Sequence of chain 1.D:
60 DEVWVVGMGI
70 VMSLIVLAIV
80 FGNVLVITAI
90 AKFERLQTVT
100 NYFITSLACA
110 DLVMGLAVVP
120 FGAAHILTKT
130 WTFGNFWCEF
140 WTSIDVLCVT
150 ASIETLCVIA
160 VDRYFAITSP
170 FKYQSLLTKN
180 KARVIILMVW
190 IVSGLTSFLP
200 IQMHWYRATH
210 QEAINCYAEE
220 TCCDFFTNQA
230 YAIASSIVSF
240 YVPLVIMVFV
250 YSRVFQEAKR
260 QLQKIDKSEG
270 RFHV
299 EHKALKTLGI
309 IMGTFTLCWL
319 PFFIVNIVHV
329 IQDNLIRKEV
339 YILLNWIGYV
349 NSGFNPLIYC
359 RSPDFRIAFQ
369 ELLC

Binding-site contacts:
Ligand atom CAJ contacts residue ASP144 of chain 1.D at 3.5 Å.
Ligand atom NAN contacts residue ASP144 of chain 1.D at 3.0 Å (salt-bridge).
Ligand atom CAE contacts residue PHE320 of chain 1.D at 4.0 Å (hydrophobic).
Ligand atom CAB contacts residue SER238 of chain 1.D at 4.2 Å.
Ligand atom OAK contacts residue ASN324 of chain 1.D at 4.0 Å.
Ligand atom OAM contacts residue VAL148 of chain 1.D at 4.3 Å.
Ligand atom CAI contacts residue ASN343 of chain 1.D at 3.8 Å.
Ligand atom OAL contacts residue PHE321 of chain 1.D at 4.0 Å.
Ligand atom OAK contacts residue SER234 of chain 1.D at 2.9 Å (h-bond).
Ligand atom CAD contacts residue SER234 of chain 1.D at 3.5 Å.
Ligand atom CAA contacts residue VAL148 of chain 1.D at 3.8 Å (hydrophobic).
Ligand atom CAJ contacts residue PHE320 of chain 1.D at 3.6 Å (hydrophobic).
Ligand atom CAA contacts residue PHE320 of chain 1.D at 4.2 Å (hydrophobic).
Ligand atom NAN contacts residue TYR347 of chain 1.D at 3.9 Å.
Ligand atom OAL contacts residue SER235 of chain 1.D at 4.2 Å.
Ligand atom CAC contacts residue SER234 of chain 1.D at 3.4 Å.
Ligand atom OAL contacts residue SER234 of chain 1.D at 2.5 Å (h-bond).
Ligand atom CAH contacts residue TYR339 of chain 1.D at 3.6 Å (hydrophobic).
Ligand atom CAG contacts residue TYR339 of chain 1.D at 3.6 Å (hydrophobic).
Ligand atom CAO contacts residue ASN343 of chain 1.D at 4.2 Å.
Ligand atom CAB contacts residue PHE321 of chain 1.D at 4.2 Å (hydrophobic).
Ligand atom CAJ contacts residue ASN343 of chain 1.D at 3.5 Å.
Ligand atom CAG contacts residue PHE320 of chain 1.D at 4.1 Å (hydrophobic).
Ligand atom OAM contacts residue TYR347 of chain 1.D at 3.4 Å (h-bond).
Ligand atom CAG contacts residue PHE224 of chain 1.D at 3.5 Å (hydrophobic).
Ligand atom CAE contacts residue VAL145 of chain 1.D at 4.3 Å (hydrophobic).
Ligand atom CAB contacts residue VAL145 of chain 1.D at 4.3 Å (hydrophobic).
Ligand atom OAM contacts residue ASP144 of chain 1.D at 2.5 Å (salt-bridge).
Ligand atom CAC contacts residue PHE321 of chain 1.D at 4.2 Å (hydrophobic).
Ligand atom CAI contacts residue ASP144 of chain 1.D at 3.3 Å.
Ligand atom CAB contacts residue VAL148 of chain 1.D at 3.6 Å (hydrophobic).
Ligand atom CAH contacts residue PHE224 of chain 1.D at 3.5 Å (hydrophobic).
Ligand atom CAC contacts residue VAL145 of chain 1.D at 4.1 Å (hydrophobic).
Ligand atom OAL contacts residue VAL145 of chain 1.D at 4.2 Å.
Ligand atom OAM contacts residue ASN343 of chain 1.D at 3.4 Å (h-bond).
Ligand atom CAO contacts residue PHE224 of chain 1.D at 4.2 Å (hydrophobic).
Ligand atom OAL contacts residue SER238 of chain 1.D at 3.5 Å.
Ligand atom CAF contacts residue PHE320 of chain 1.D at 3.8 Å (hydrophobic).
Ligand atom CAO contacts residue ASP144 of chain 1.D at 3.3 Å.
Ligand atom NAN contacts residue ASN343 of chain 1.D at 3.0 Å (h-bond).

A protein and the small-molecule ligand that binds it are described below.
Small molecule (SMILES): CN[C@@H]1CCc2c(ccc(O)c2O)[C@H]1O